Sequence of chain 1.A:
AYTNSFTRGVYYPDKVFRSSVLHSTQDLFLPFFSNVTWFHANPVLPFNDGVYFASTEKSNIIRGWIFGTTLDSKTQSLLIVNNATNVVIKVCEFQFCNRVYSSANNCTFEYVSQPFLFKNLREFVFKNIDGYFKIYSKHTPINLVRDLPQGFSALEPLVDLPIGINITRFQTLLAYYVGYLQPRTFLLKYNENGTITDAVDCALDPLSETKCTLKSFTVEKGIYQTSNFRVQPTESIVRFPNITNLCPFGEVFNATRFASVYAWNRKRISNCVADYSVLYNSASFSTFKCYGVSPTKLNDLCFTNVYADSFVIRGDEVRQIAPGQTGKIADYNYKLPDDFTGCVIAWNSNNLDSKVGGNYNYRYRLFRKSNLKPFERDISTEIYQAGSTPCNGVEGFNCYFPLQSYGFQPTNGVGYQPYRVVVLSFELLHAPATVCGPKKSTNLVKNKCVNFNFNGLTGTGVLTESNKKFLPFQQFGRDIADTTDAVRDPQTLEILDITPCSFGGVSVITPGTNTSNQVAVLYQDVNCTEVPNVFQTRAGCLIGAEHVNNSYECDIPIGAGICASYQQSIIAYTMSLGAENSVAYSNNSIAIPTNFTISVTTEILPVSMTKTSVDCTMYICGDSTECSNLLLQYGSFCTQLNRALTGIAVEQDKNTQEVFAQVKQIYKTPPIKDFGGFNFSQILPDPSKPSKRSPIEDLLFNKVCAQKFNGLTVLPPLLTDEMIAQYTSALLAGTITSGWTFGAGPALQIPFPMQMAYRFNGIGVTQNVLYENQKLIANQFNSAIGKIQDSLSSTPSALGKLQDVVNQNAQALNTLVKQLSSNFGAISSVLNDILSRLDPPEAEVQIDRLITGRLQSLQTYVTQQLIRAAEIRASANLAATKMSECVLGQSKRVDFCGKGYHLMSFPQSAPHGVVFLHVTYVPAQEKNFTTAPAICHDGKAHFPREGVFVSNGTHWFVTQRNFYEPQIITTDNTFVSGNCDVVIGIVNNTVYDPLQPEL

Binding-site contacts:
Ligand atom O7 contacts residue ASN165 of chain 1.A at 3.2 Å (h-bond).
Ligand atom O5 contacts residue ASN165 of chain 1.A at 2.4 Å (h-bond).
Ligand atom C2 contacts residue ASN165 of chain 1.A at 2.5 Å.
Ligand atom C8 contacts residue GLN115 of chain 1.A at 4.2 Å.
Ligand atom C8 contacts residue ASN165 of chain 1.A at 4.4 Å.
Ligand atom C1 contacts residue ASN165 of chain 1.A at 1.4 Å.
Ligand atom C4 contacts residue ASN165 of chain 1.A at 4.3 Å.
Ligand atom C7 contacts residue ASN165 of chain 1.A at 3.2 Å.
Ligand atom C5 contacts residue ASN165 of chain 1.A at 3.7 Å.
Ligand atom N2 contacts residue ASN165 of chain 1.A at 2.9 Å (h-bond).
Ligand atom C3 contacts residue ASN165 of chain 1.A at 3.8 Å.
Ligand atom O7 contacts residue GLN115 of chain 1.A at 4.5 Å.

A protein and the small-molecule ligand that binds it are described below.
Small molecule (SMILES): CC(=O)N[C@@H]1[C@@H](O)[C@H](O)[C@@H](CO)O[C@H]1O